Sequence of chain 3.A:
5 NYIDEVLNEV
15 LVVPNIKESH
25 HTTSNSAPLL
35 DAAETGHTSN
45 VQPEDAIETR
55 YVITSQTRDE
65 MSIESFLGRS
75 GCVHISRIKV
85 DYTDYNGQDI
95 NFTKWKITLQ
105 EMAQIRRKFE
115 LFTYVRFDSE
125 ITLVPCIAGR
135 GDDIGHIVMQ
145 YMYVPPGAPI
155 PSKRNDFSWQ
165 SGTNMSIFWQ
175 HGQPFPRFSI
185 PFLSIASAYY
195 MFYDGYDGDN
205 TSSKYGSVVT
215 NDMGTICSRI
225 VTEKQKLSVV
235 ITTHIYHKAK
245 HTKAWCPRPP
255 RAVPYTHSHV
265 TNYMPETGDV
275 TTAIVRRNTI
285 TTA

Binding-site contacts:
Ligand atom O1B contacts residue ILE125 of chain 3.A at 3.5 Å.
Ligand atom C5A contacts residue ILE220 of chain 3.A at 3.9 Å (hydrophobic).
Ligand atom C3 contacts residue LEU103 of chain 3.A at 4.1 Å (hydrophobic).
Ligand atom C3B contacts residue ILE125 of chain 3.A at 3.5 Å (hydrophobic).
Ligand atom C4C contacts residue MET217 of chain 3.A at 4.2 Å (hydrophobic).
Ligand atom C2C contacts residue MET217 of chain 3.A at 3.7 Å (hydrophobic).
Ligand atom C5B contacts residue TYR147 of chain 3.A at 3.9 Å (hydrophobic).
Ligand atom C4B contacts residue ILE125 of chain 3.A at 3.9 Å (hydrophobic).
Ligand atom C31 contacts residue GLN104 of chain 3.A at 3.6 Å.
Ligand atom CL1 contacts residue ILE125 of chain 3.A at 3.5 Å.
Ligand atom C4 contacts residue LEU103 of chain 3.A at 3.4 Å (hydrophobic).
Ligand atom CL1 contacts residue ILE239 of chain 3.A at 3.8 Å.
Ligand atom O1A contacts residue TYR147 of chain 3.A at 4.0 Å.
Ligand atom N2 contacts residue ASN215 of chain 3.A at 3.7 Å.
Ligand atom C6B contacts residue ILE125 of chain 3.A at 3.6 Å (hydrophobic).
Ligand atom C4A contacts residue TYR145 of chain 3.A at 3.3 Å (hydrophobic).
Ligand atom C2A contacts residue PHE182 of chain 3.A at 4.2 Å (hydrophobic).
Ligand atom C5 contacts residue LEU103 of chain 3.A at 3.8 Å (hydrophobic).
Ligand atom C5B contacts residue ILE125 of chain 3.A at 3.9 Å (hydrophobic).
Ligand atom CL2 contacts residue ILE184 of chain 3.A at 3.9 Å.
Ligand atom O1A contacts residue ILE220 of chain 3.A at 3.6 Å.
Ligand atom C2B contacts residue ILE125 of chain 3.A at 3.1 Å (hydrophobic).
Ligand atom CL2 contacts residue TYR147 of chain 3.A at 3.4 Å.
Ligand atom C5A contacts residue TYR145 of chain 3.A at 3.8 Å (hydrophobic).
Ligand atom C3B contacts residue ILE220 of chain 3.A at 4.2 Å (hydrophobic).
Ligand atom C1C contacts residue LEU103 of chain 3.A at 4.1 Å (hydrophobic).
Ligand atom C2A contacts residue ILE220 of chain 3.A at 3.8 Å (hydrophobic).
Ligand atom O1 contacts residue MET217 of chain 3.A at 4.2 Å.
Ligand atom C5A contacts residue MET146 of chain 3.A at 3.7 Å (hydrophobic).
Ligand atom N2 contacts residue THR102 of chain 3.A at 4.2 Å.
Ligand atom CL2 contacts residue LEU187 of chain 3.A at 3.9 Å.
Ligand atom C5A contacts residue TYR147 of chain 3.A at 4.1 Å (hydrophobic).
Ligand atom C6B contacts residue ILE184 of chain 3.A at 4.1 Å (hydrophobic).
Ligand atom C31 contacts residue MET195 of chain 3.A at 3.5 Å (hydrophobic).
Ligand atom C4B contacts residue ILE220 of chain 3.A at 4.0 Å (hydrophobic).
Ligand atom C4A contacts residue LEU127 of chain 3.A at 4.0 Å (hydrophobic).
Ligand atom C4A contacts residue ILE220 of chain 3.A at 4.1 Å (hydrophobic).
Ligand atom N3A contacts residue LEU127 of chain 3.A at 4.1 Å.
Ligand atom C1B contacts residue ILE125 of chain 3.A at 3.1 Å (hydrophobic).
Ligand atom N3A contacts residue PHE182 of chain 3.A at 4.0 Å.

The protein below binds the small molecule below.
Small molecule (SMILES): Cc1cc(CCCCCOc2c(Cl)cc(C3=NCCO3)cc2Cl)on1